Binding-site contacts:
Ligand atom C1 contacts residue TYR270 of chain 1.G at 4.3 Å (hydrophobic).
Ligand atom C7 contacts residue ASN273 of chain 1.G at 4.4 Å.
Ligand atom O5 contacts residue ASN272 of chain 1.G at 2.4 Å (h-bond).
Ligand atom C7 contacts residue ASN272 of chain 1.G at 3.6 Å.
Ligand atom O2 contacts residue TYR270 of chain 1.G at 2.9 Å.
Ligand atom N2 contacts residue ASN272 of chain 1.G at 2.8 Å (h-bond).
Ligand atom O5 contacts residue TYR270 of chain 1.G at 3.6 Å.
Ligand atom O6 contacts residue TYR270 of chain 1.G at 4.2 Å.
Ligand atom C3 contacts residue ASN272 of chain 1.G at 3.7 Å.
Ligand atom C1 contacts residue ASN272 of chain 1.G at 1.4 Å.
Ligand atom O7 contacts residue ASN272 of chain 1.G at 3.6 Å.
Ligand atom O7 contacts residue ASN273 of chain 1.G at 3.8 Å.
Ligand atom C5 contacts residue MET222 of chain 1.G at 4.2 Å (hydrophobic).
Ligand atom C2 contacts residue TYR270 of chain 1.G at 4.1 Å (hydrophobic).
Ligand atom C4 contacts residue ASN272 of chain 1.G at 4.3 Å.
Ligand atom C5 contacts residue ASN272 of chain 1.G at 3.7 Å.
Ligand atom O6 contacts residue MET222 of chain 1.G at 4.0 Å.
Ligand atom C2 contacts residue ASN272 of chain 1.G at 2.4 Å.

A protein and the small-molecule ligand that binds it are described below.
Small molecule (SMILES): CC(=O)N[C@H]1[C@H](O[C@H]2[C@H](O)[C@@H](NC(C)=O)CO[C@@H]2CO[C@H]2O[C@@H](C)[C@@H](O)[C@@H](O)[C@@H]2O)O[C@H](CO)[C@@H](O)[C@@H]1O

Sequence of chain 1.G:
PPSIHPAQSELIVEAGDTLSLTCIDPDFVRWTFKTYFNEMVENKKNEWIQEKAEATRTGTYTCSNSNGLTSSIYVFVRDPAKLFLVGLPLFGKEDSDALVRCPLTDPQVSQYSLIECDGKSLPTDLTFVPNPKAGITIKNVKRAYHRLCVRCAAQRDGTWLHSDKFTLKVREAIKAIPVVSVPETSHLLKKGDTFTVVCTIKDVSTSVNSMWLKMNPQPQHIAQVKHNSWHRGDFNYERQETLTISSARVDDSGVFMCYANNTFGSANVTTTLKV